Sequence of chain 1.A:
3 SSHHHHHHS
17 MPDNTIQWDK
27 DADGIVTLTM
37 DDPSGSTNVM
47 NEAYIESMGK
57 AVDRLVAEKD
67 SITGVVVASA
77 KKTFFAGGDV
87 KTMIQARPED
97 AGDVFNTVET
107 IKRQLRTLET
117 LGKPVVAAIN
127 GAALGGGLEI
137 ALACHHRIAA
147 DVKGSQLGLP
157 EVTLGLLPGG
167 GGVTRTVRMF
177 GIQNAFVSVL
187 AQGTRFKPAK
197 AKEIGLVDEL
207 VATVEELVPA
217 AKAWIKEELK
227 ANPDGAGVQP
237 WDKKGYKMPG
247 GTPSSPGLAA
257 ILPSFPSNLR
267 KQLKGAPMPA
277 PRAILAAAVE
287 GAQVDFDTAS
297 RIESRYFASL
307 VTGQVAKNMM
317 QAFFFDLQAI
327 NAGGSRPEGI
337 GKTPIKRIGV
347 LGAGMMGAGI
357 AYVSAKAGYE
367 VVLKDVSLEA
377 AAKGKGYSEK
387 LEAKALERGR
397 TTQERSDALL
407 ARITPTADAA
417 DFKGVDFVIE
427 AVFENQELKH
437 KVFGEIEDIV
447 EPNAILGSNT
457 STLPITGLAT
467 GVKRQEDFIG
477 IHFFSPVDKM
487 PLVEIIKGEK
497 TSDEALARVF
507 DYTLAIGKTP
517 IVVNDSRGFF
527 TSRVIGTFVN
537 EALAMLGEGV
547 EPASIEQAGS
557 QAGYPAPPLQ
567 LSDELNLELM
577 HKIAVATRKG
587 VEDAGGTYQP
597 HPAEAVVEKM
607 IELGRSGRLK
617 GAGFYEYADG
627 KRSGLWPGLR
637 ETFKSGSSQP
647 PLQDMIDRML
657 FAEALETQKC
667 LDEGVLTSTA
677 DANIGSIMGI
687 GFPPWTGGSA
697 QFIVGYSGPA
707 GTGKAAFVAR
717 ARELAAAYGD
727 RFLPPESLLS

Sequence of chain 1.D:
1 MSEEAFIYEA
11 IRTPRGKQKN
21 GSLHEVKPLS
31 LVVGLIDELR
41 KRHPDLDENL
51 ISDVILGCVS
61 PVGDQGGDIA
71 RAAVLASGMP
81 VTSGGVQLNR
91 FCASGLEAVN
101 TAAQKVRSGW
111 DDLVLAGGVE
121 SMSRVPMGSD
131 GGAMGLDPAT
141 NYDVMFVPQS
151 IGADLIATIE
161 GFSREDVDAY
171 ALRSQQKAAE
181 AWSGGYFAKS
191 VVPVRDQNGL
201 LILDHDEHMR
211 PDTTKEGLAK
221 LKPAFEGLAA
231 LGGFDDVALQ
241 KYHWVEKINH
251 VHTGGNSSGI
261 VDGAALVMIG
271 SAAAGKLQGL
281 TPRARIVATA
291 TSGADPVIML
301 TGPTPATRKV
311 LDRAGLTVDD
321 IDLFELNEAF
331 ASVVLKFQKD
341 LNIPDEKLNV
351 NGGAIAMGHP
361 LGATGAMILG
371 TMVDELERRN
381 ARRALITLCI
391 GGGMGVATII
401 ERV

This protein binds this small molecule.
Small molecule (SMILES): Nc1ncnc2c1ncn2[C@@H]1O[C@H](CO[P](=O)(O)OP(=O)(O)O)[C@@H](OP(=O)(O)O)[C@H]1O

Binding-site contacts:
Ligand atom C4 contacts residue GLN645 of chain 1.A at 3.4 Å.
Ligand atom C1' contacts residue TRP244 of chain 1.D at 3.9 Å (hydrophobic).
Ligand atom C2 contacts residue GLU547 of chain 1.A at 4.4 Å.
Ligand atom N3 contacts residue TRP244 of chain 1.D at 3.5 Å.
Ligand atom C6 contacts residue GLN645 of chain 1.A at 3.5 Å.
Ligand atom C6 contacts residue HIS243 of chain 1.D at 4.4 Å.
Ligand atom N9 contacts residue GLN645 of chain 1.A at 4.1 Å.
Ligand atom C5 contacts residue TRP244 of chain 1.D at 3.6 Å (hydrophobic).
Ligand atom N6 contacts residue TRP244 of chain 1.D at 3.8 Å.
Ligand atom N6 contacts residue HIS243 of chain 1.D at 3.9 Å.
Ligand atom N3 contacts residue GLN645 of chain 1.A at 3.5 Å (h-bond).
Ligand atom C8 contacts residue GLN645 of chain 1.A at 4.4 Å.
Ligand atom N1 contacts residue TRP244 of chain 1.D at 3.6 Å.
Ligand atom C2 contacts residue GLN645 of chain 1.A at 3.5 Å.
Ligand atom N6 contacts residue GLN645 of chain 1.A at 4.2 Å.
Ligand atom C5 contacts residue GLN645 of chain 1.A at 3.4 Å.
Ligand atom N7 contacts residue TRP244 of chain 1.D at 3.5 Å.
Ligand atom N9 contacts residue TRP244 of chain 1.D at 3.7 Å.
Ligand atom O4' contacts residue TRP244 of chain 1.D at 4.0 Å.
Ligand atom C8 contacts residue TRP244 of chain 1.D at 3.7 Å (hydrophobic).
Ligand atom C2 contacts residue TRP244 of chain 1.D at 3.5 Å (hydrophobic).
Ligand atom N1 contacts residue GLN645 of chain 1.A at 3.6 Å (h-bond).
Ligand atom C6 contacts residue TRP244 of chain 1.D at 3.4 Å (hydrophobic).
Ligand atom N1 contacts residue HIS243 of chain 1.D at 4.2 Å.
Ligand atom C2' contacts residue GLN645 of chain 1.A at 4.2 Å.
Ligand atom N6 contacts residue SO41 of chain 1.M at 3.8 Å.
Ligand atom N7 contacts residue GLN645 of chain 1.A at 4.0 Å.
Ligand atom O2' contacts residue GLN645 of chain 1.A at 3.2 Å (h-bond).
Ligand atom C4 contacts residue TRP244 of chain 1.D at 3.6 Å (hydrophobic).